The small molecule below binds the protein below.
Small molecule (SMILES): CC(=O)N[C@@H]1[C@@H](O)[C@H](O)[C@@H](CO)O[C@H]1O

Sequence of chain 1.C:
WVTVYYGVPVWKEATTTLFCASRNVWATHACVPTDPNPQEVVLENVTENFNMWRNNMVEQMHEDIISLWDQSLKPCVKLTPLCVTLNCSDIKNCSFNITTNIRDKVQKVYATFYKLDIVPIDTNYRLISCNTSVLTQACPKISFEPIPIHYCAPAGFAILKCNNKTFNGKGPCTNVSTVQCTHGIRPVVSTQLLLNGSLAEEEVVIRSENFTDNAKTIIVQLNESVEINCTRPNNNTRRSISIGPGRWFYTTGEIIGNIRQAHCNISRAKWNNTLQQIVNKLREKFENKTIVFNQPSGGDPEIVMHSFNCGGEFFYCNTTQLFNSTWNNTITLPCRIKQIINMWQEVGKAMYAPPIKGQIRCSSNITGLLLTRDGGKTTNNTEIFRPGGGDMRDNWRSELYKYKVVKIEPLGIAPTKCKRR

Binding-site contacts:
Ligand atom C3 contacts residue ASN279 of chain 1.C at 4.0 Å.
Ligand atom C8 contacts residue ILE300 of chain 1.C at 3.7 Å (hydrophobic).
Ligand atom C7 contacts residue ILE300 of chain 1.C at 4.0 Å (hydrophobic).
Ligand atom C2 contacts residue ASN279 of chain 1.C at 2.6 Å.
Ligand atom C7 contacts residue ASN279 of chain 1.C at 4.0 Å.
Ligand atom O7 contacts residue ILE300 of chain 1.C at 4.3 Å.
Ligand atom N2 contacts residue ASN279 of chain 1.C at 3.1 Å (h-bond).
Ligand atom O7 contacts residue ASN280 of chain 1.C at 4.3 Å.
Ligand atom C1 contacts residue ASN279 of chain 1.C at 1.5 Å.
Ligand atom C4 contacts residue ASN279 of chain 1.C at 4.4 Å.
Ligand atom C5 contacts residue ASN279 of chain 1.C at 3.8 Å.
Ligand atom O7 contacts residue ASN279 of chain 1.C at 4.3 Å.
Ligand atom O5 contacts residue ASN279 of chain 1.C at 2.4 Å (h-bond).
Ligand atom N2 contacts residue ILE300 of chain 1.C at 4.0 Å.